Binding-site contacts:
Ligand atom O3 contacts residue PHE135 of chain 1.A at 3.4 Å.
Ligand atom N1 contacts residue HIS123 of chain 1.A at 3.4 Å (h-bond).
Ligand atom C2 contacts residue VAL125 of chain 1.A at 3.6 Å (hydrophobic).
Ligand atom C6 contacts residue THR204 of chain 1.A at 3.6 Å.
Ligand atom O2 contacts residue TRP213 of chain 1.A at 3.7 Å.
Ligand atom O1 contacts residue HIS123 of chain 1.A at 3.2 Å (h-bond).
Ligand atom S1 contacts residue ZN1 of chain 1.B at 3.0 Å.
Ligand atom O1 contacts residue ZN1 of chain 1.B at 2.9 Å.
Ligand atom C4 contacts residue GLN96 of chain 1.A at 3.7 Å.
Ligand atom C3 contacts residue LEU202 of chain 1.A at 3.7 Å (hydrophobic).
Ligand atom O2 contacts residue THR203 of chain 1.A at 2.9 Å (h-bond).
Ligand atom C4 contacts residue GOL1 of chain 1.D at 3.2 Å.
Ligand atom C6 contacts residue GOL1 of chain 1.D at 3.6 Å.
Ligand atom C16 contacts residue PRO206 of chain 1.A at 3.6 Å (hydrophobic).
Ligand atom N1 contacts residue HIS98 of chain 1.A at 3.3 Å (h-bond).
Ligand atom C5 contacts residue GOL1 of chain 1.D at 3.1 Å.
Ligand atom C2 contacts residue LEU202 of chain 1.A at 3.6 Å (hydrophobic).
Ligand atom O3 contacts residue GLN96 of chain 1.A at 3.0 Å (h-bond).
Ligand atom O1 contacts residue HIS98 of chain 1.A at 3.3 Å.
Ligand atom F contacts residue TYR24 of chain 1.A at 3.3 Å.
Ligand atom C3 contacts residue VAL125 of chain 1.A at 3.7 Å (hydrophobic).
Ligand atom N1 contacts residue HIS100 of chain 1.A at 3.4 Å (h-bond).
Ligand atom C7 contacts residue GOL1 of chain 1.D at 3.3 Å.
Ligand atom C17 contacts residue TYR24 of chain 1.A at 3.7 Å (hydrophobic).
Ligand atom C7 contacts residue GLN96 of chain 1.A at 3.7 Å.
Ligand atom C15 contacts residue PRO206 of chain 1.A at 3.7 Å (hydrophobic).
Ligand atom O2 contacts residue LEU202 of chain 1.A at 3.3 Å.
Ligand atom N1 contacts residue ZN1 of chain 1.B at 2.0 Å.
Ligand atom C10 contacts residue PRO205 of chain 1.A at 3.5 Å (hydrophobic).
Ligand atom C3 contacts residue GLN96 of chain 1.A at 3.6 Å.
Ligand atom F contacts residue PRO206 of chain 1.A at 3.6 Å.
Ligand atom C5 contacts residue THR204 of chain 1.A at 3.6 Å.
Ligand atom C17 contacts residue PRO205 of chain 1.A at 3.7 Å (hydrophobic).
Ligand atom O1 contacts residue VAL147 of chain 1.A at 3.7 Å.
Ligand atom O3 contacts residue GOL1 of chain 1.D at 3.4 Å (h-bond).
Ligand atom C17 contacts residue PRO206 of chain 1.A at 3.5 Å (hydrophobic).
Ligand atom N1 contacts residue THR203 of chain 1.A at 2.8 Å (h-bond).
Ligand atom C18 contacts residue PRO206 of chain 1.A at 3.6 Å (hydrophobic).
Ligand atom C18 contacts residue PRO205 of chain 1.A at 3.4 Å (hydrophobic).
Ligand atom C13 contacts residue PRO206 of chain 1.A at 3.7 Å (hydrophobic).

Sequence of chain 1.A:
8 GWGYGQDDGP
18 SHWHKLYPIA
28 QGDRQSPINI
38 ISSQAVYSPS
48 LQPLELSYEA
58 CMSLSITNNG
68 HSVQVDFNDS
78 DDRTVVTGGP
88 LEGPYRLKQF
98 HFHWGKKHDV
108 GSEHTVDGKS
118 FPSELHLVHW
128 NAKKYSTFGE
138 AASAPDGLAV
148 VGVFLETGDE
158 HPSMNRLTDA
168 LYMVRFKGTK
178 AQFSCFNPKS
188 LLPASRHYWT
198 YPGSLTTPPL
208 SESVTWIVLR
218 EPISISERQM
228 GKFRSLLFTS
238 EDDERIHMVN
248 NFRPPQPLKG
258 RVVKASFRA

This small molecule binds to this protein.
Small molecule (SMILES): NS(=O)(=O)c1ccc(C(=O)N2CCN(Cc3ccc(F)cc3)CC2)cc1